This small molecule binds to this protein.
Small molecule (SMILES): CC(=O)N[C@@H]1[C@@H](O)[C@H](O)[C@@H](CO)O[C@H]1O

Binding-site contacts:
Ligand atom C5 contacts residue ASN100 of chain 2.B at 3.6 Å.
Ligand atom C1 contacts residue ASN100 of chain 2.B at 1.4 Å.
Ligand atom C2 contacts residue ASN100 of chain 2.B at 2.4 Å.
Ligand atom O5 contacts residue SER102 of chain 2.B at 3.0 Å (h-bond).
Ligand atom O6 contacts residue SER102 of chain 2.B at 2.9 Å (h-bond).
Ligand atom N2 contacts residue ASN100 of chain 2.B at 2.8 Å (h-bond).
Ligand atom O7 contacts residue ASN100 of chain 2.B at 4.0 Å.
Ligand atom C6 contacts residue SER102 of chain 2.B at 3.8 Å.
Ligand atom C5 contacts residue SER102 of chain 2.B at 3.8 Å.
Ligand atom O5 contacts residue ASN100 of chain 2.B at 2.4 Å (h-bond).
Ligand atom C7 contacts residue ASN100 of chain 2.B at 3.6 Å.
Ligand atom C1 contacts residue SER102 of chain 2.B at 3.7 Å.
Ligand atom C3 contacts residue ASN100 of chain 2.B at 3.6 Å.
Ligand atom C4 contacts residue ASN100 of chain 2.B at 4.1 Å.

Sequence of chain 2.B:
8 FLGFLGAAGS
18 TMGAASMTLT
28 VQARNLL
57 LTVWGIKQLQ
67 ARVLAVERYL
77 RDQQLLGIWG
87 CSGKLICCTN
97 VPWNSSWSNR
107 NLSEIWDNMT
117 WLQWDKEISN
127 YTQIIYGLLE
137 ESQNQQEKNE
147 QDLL